Sequence of chain 3.G:
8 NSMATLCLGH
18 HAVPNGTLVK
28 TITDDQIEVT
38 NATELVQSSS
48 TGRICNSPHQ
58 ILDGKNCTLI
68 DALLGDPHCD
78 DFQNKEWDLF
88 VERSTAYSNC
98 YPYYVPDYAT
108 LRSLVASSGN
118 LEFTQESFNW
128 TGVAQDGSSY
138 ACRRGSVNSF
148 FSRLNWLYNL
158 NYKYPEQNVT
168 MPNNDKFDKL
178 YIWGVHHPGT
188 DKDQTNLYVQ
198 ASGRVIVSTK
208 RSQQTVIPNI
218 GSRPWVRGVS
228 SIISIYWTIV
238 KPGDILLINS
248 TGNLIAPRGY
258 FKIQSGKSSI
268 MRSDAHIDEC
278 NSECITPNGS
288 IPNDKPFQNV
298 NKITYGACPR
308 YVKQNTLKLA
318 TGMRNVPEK

Sequence of chain 1.G:
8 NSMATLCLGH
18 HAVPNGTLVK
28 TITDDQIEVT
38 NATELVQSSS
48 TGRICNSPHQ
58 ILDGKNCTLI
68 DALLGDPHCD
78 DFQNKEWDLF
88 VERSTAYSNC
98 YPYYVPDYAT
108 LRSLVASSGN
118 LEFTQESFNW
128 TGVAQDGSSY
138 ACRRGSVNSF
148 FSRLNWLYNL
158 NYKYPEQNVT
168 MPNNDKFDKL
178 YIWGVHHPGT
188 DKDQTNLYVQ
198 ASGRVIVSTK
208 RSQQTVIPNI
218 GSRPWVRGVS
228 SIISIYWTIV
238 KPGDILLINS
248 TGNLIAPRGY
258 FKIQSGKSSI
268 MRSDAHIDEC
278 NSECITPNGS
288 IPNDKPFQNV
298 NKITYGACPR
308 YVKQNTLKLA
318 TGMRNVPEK

Binding-site contacts:
Ligand atom C1 contacts residue ASN165 of chain 1.G at 1.4 Å.
Ligand atom N2 contacts residue SER219 of chain 3.G at 3.8 Å.
Ligand atom C2 contacts residue TRP222 of chain 3.G at 3.9 Å (hydrophobic).
Ligand atom O6 contacts residue THR167 of chain 1.G at 3.9 Å.
Ligand atom C2 contacts residue ASN165 of chain 1.G at 2.5 Å.
Ligand atom C3 contacts residue TRP222 of chain 3.G at 4.2 Å (hydrophobic).
Ligand atom C5 contacts residue ASN165 of chain 1.G at 3.6 Å.
Ligand atom N2 contacts residue ASN165 of chain 1.G at 2.9 Å (h-bond).
Ligand atom C5 contacts residue TRP222 of chain 3.G at 3.5 Å (hydrophobic).
Ligand atom C7 contacts residue TRP222 of chain 3.G at 3.6 Å (hydrophobic).
Ligand atom C7 contacts residue ASN165 of chain 1.G at 4.0 Å.
Ligand atom C3 contacts residue SER219 of chain 3.G at 4.2 Å.
Ligand atom O7 contacts residue ARG220 of chain 3.G at 3.2 Å (salt-bridge).
Ligand atom C6 contacts residue THR167 of chain 1.G at 3.8 Å.
Ligand atom C2 contacts residue TRP222 of chain 3.G at 4.1 Å (hydrophobic).
Ligand atom C6 contacts residue TRP222 of chain 3.G at 3.4 Å (hydrophobic).
Ligand atom C1 contacts residue NAG1 of chain 1.BA at 3.7 Å.
Ligand atom C5 contacts residue LEU244 of chain 1.G at 4.1 Å (hydrophobic).
Ligand atom C8 contacts residue NAG2 of chain 1.BA at 3.9 Å.
Ligand atom C7 contacts residue NAG1 of chain 1.BA at 4.3 Å.
Ligand atom N2 contacts residue NAG1 of chain 1.BA at 3.4 Å (h-bond).
Ligand atom C8 contacts residue NAG1 of chain 1.BA at 3.8 Å.
Ligand atom O3 contacts residue TRP222 of chain 3.G at 3.2 Å.
Ligand atom O5 contacts residue ASN165 of chain 1.G at 2.3 Å (h-bond).
Ligand atom C7 contacts residue ARG220 of chain 3.G at 4.1 Å.
Ligand atom O5 contacts residue TRP222 of chain 3.G at 4.2 Å.
Ligand atom C2 contacts residue NAG1 of chain 1.BA at 4.2 Å.
Ligand atom C4 contacts residue ASN165 of chain 1.G at 4.3 Å.
Ligand atom C2 contacts residue SER219 of chain 3.G at 4.3 Å.
Ligand atom C7 contacts residue PRO221 of chain 3.G at 3.9 Å (hydrophobic).
Ligand atom O7 contacts residue PRO221 of chain 3.G at 3.1 Å.
Ligand atom O4 contacts residue TRP222 of chain 3.G at 3.8 Å.
Ligand atom O7 contacts residue TRP222 of chain 3.G at 2.5 Å (h-bond).
Ligand atom C3 contacts residue ASN165 of chain 1.G at 3.8 Å.
Ligand atom C8 contacts residue PRO221 of chain 3.G at 3.9 Å (hydrophobic).
Ligand atom C6 contacts residue LEU244 of chain 1.G at 4.3 Å (hydrophobic).
Ligand atom C1 contacts residue SER219 of chain 3.G at 3.9 Å.
Ligand atom O2 contacts residue TRP222 of chain 3.G at 4.3 Å.
Ligand atom C3 contacts residue TRP222 of chain 3.G at 4.0 Å (hydrophobic).
Ligand atom C8 contacts residue ILE242 of chain 1.G at 4.0 Å (hydrophobic).

The small molecule below binds the protein below.
Small molecule (SMILES): CC(=O)N[C@H]1[C@H](O[C@H]2[C@H](O)[C@@H](NC(C)=O)CO[C@@H]2CO)O[C@H](CO)[C@@H](O[C@H]2O[C@H](CO[C@H]3O[C@H](CO)[C@@H](O)[C@H](O[C@H]4O[C@H](CO)[C@@H](O)[C@H](O)[C@@H]4O)[C@@H]3O)[C@@H](O)[C@H](O[C@H]3O[C@H](CO)[C@@H](O)[C@H](O)[C@@H]3O[C@H]3O[C@H](CO)[C@@H](O)[C@H](O)[C@@H]3O)[C@@H]2O)[C@@H]1O